Sequence of chain 1.B:
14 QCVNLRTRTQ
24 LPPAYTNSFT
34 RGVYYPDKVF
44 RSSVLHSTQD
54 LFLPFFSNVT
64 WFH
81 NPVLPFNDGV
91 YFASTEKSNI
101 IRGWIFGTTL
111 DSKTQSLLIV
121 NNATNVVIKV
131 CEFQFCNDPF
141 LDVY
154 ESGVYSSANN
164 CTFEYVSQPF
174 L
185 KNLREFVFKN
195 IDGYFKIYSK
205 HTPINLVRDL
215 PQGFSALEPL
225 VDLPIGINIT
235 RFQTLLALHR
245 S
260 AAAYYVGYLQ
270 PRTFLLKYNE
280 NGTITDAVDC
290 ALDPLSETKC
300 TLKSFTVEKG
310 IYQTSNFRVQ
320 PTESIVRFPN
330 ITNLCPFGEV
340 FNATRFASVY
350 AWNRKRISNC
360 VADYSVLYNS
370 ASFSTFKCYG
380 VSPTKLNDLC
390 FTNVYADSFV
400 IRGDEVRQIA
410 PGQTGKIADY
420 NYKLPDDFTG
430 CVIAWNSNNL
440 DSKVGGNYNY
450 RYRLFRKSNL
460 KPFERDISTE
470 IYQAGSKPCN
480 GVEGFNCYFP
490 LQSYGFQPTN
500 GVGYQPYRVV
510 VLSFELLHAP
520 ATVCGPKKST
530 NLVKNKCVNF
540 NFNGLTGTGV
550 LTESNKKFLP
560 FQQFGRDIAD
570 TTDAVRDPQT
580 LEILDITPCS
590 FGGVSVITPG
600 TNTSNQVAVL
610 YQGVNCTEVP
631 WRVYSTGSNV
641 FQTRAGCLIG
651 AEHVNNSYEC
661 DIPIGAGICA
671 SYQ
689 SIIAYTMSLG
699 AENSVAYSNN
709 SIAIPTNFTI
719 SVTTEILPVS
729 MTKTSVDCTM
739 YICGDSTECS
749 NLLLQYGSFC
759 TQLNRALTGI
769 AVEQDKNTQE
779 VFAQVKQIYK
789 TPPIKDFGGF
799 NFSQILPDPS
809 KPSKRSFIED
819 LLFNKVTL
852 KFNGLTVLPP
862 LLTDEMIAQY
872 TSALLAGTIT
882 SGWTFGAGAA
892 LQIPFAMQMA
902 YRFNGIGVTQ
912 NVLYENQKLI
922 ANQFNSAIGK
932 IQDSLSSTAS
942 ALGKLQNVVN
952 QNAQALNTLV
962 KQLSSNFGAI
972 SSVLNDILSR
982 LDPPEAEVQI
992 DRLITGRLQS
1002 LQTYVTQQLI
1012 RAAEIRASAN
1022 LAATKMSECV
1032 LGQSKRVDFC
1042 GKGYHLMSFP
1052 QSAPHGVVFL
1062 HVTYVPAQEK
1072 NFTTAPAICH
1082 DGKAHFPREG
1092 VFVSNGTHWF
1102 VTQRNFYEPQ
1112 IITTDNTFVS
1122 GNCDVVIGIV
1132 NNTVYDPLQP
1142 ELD

Binding-site contacts:
Ligand atom C2 contacts residue ASN280 of chain 1.B at 2.5 Å.
Ligand atom C1 contacts residue GLU279 of chain 1.B at 3.9 Å.
Ligand atom C7 contacts residue GLU279 of chain 1.B at 3.8 Å.
Ligand atom C8 contacts residue ASN278 of chain 1.B at 3.8 Å.
Ligand atom O7 contacts residue ASN280 of chain 1.B at 3.8 Å.
Ligand atom C4 contacts residue ASN280 of chain 1.B at 4.2 Å.
Ligand atom C1 contacts residue ASN280 of chain 1.B at 1.4 Å.
Ligand atom O7 contacts residue GLU279 of chain 1.B at 2.7 Å (salt-bridge).
Ligand atom O5 contacts residue ASN280 of chain 1.B at 2.4 Å (h-bond).
Ligand atom C7 contacts residue ASN280 of chain 1.B at 3.5 Å.
Ligand atom C5 contacts residue ASN280 of chain 1.B at 3.6 Å.
Ligand atom C5 contacts residue GLU279 of chain 1.B at 4.4 Å.
Ligand atom C3 contacts residue ASN280 of chain 1.B at 3.8 Å.
Ligand atom N2 contacts residue ASN280 of chain 1.B at 2.9 Å (h-bond).
Ligand atom C7 contacts residue ASN278 of chain 1.B at 4.4 Å.

The small molecule below binds the protein below.
Small molecule (SMILES): CC(=O)N[C@H]1[C@H](O[C@H]2[C@H](O)[C@@H](NC(C)=O)CO[C@@H]2CO)O[C@H](CO)[C@@H](O)[C@@H]1O